Binding-site contacts:
Ligand atom N1 contacts residue GLN151 of chain 1.A at 4.4 Å.
Ligand atom C20 contacts residue CYS119 of chain 1.A at 2.7 Å (hydrophobic).
Ligand atom C21 contacts residue SER146 of chain 1.A at 4.4 Å.
Ligand atom C19 contacts residue CYS119 of chain 1.A at 4.0 Å (hydrophobic).
Ligand atom C21 contacts residue ASP120 of chain 1.A at 4.0 Å.
Ligand atom C20 contacts residue GLN151 of chain 1.A at 4.0 Å.
Ligand atom O22 contacts residue CYS119 of chain 1.A at 4.2 Å.
Ligand atom C21 contacts residue CYS119 of chain 1.A at 1.8 Å (hydrophobic).
Ligand atom O22 contacts residue GLN151 of chain 1.A at 3.0 Å (h-bond).
Ligand atom C19 contacts residue GLN151 of chain 1.A at 3.5 Å.
Ligand atom C21 contacts residue GLN151 of chain 1.A at 3.5 Å.

Sequence of chain 1.A:
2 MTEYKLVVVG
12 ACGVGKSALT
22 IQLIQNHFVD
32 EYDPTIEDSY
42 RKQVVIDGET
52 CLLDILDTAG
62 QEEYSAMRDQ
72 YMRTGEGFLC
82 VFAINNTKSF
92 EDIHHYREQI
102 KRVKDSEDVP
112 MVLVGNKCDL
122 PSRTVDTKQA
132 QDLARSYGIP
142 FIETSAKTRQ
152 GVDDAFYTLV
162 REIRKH

This protein binds this small molecule.
Small molecule (SMILES): CCC(=O)Nc1ncc2c(n1)CCN(Cc1ccccc1)C2